The small molecule below binds the protein below.
Small molecule (SMILES): CC(=O)N[C@H]1[C@H](O[C@H]2[C@H](O)[C@@H](NC(C)=O)CO[C@@H]2CO)O[C@H](CO)[C@@H](O)[C@@H]1O

Binding-site contacts:
Ligand atom O5 contacts residue ASN12 of chain 11.B at 2.7 Å (h-bond).
Ligand atom C2 contacts residue ASN12 of chain 11.B at 3.2 Å.
Ligand atom O7 contacts residue ASN12 of chain 11.B at 3.7 Å.
Ligand atom C5 contacts residue ASN12 of chain 11.B at 4.1 Å.
Ligand atom N2 contacts residue ASN12 of chain 11.B at 3.8 Å.
Ligand atom C1 contacts residue ASN12 of chain 11.B at 2.2 Å.
Ligand atom C7 contacts residue ASN12 of chain 11.B at 3.9 Å.

Sequence of chain 11.B:
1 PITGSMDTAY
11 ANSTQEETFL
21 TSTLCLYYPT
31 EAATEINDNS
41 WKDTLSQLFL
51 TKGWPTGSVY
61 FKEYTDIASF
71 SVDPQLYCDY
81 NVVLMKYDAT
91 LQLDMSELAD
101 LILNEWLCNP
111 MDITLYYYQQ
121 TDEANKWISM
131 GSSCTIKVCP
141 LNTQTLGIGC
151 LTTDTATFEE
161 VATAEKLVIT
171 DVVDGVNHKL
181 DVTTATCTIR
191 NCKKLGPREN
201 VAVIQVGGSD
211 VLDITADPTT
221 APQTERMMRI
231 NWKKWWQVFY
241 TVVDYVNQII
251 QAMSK